Binding-site contacts:
Ligand atom O6 contacts residue ASN89 of chain 1.B at 3.1 Å (h-bond).
Ligand atom C3 contacts residue TRP239 of chain 1.B at 3.8 Å (hydrophobic).
Ligand atom C3 contacts residue ARG96 of chain 1.B at 3.8 Å.
Ligand atom C6 contacts residue TYR195 of chain 1.B at 3.8 Å (hydrophobic).
Ligand atom C6 contacts residue ASN89 of chain 1.B at 3.5 Å.
Ligand atom O3 contacts residue ARG96 of chain 1.B at 2.8 Å (salt-bridge).
Ligand atom O5 contacts residue TRP11 of chain 1.B at 3.2 Å (h-bond).
Ligand atom O3 contacts residue TRP239 of chain 1.B at 3.8 Å.
Ligand atom O2 contacts residue ARG96 of chain 1.B at 3.3 Å (salt-bridge).
Ligand atom C6 contacts residue TRP239 of chain 1.B at 3.9 Å (hydrophobic).
Ligand atom O6 contacts residue ARG96 of chain 1.B at 3.2 Å (salt-bridge).
Ligand atom O6 contacts residue TYR291 of chain 1.B at 3.2 Å (h-bond).
Ligand atom C5 contacts residue TYR195 of chain 1.B at 3.6 Å (hydrophobic).
Ligand atom C2 contacts residue TRP239 of chain 1.B at 3.9 Å (hydrophobic).
Ligand atom O6 contacts residue TRP11 of chain 1.B at 3.7 Å.
Ligand atom O4 contacts residue TRP273 of chain 1.B at 3.6 Å.
Ligand atom C2 contacts residue GLU143 of chain 1.B at 3.6 Å.
Ligand atom C3 contacts residue TRP11 of chain 1.B at 4.0 Å (hydrophobic).
Ligand atom C1 contacts residue TRP273 of chain 1.B at 3.9 Å (hydrophobic).
Ligand atom O1 contacts residue GLU143 of chain 1.B at 2.6 Å (salt-bridge).
Ligand atom C1 contacts residue GLU143 of chain 1.B at 3.7 Å.
Ligand atom O1 contacts residue ALA223 of chain 1.B at 3.9 Å.
Ligand atom C4 contacts residue TRP239 of chain 1.B at 3.7 Å (hydrophobic).
Ligand atom C3 contacts residue TRP273 of chain 1.B at 3.7 Å (hydrophobic).
Ligand atom C6 contacts residue TRP273 of chain 1.B at 3.9 Å (hydrophobic).
Ligand atom O1 contacts residue SER193 of chain 1.B at 3.8 Å.
Ligand atom C1 contacts residue TYR195 of chain 1.B at 3.5 Å (hydrophobic).
Ligand atom O2 contacts residue GLU143 of chain 1.B at 2.6 Å (salt-bridge).
Ligand atom C5 contacts residue TRP273 of chain 1.B at 3.4 Å (hydrophobic).
Ligand atom C6 contacts residue TRP11 of chain 1.B at 3.9 Å (hydrophobic).
Ligand atom C2 contacts residue ARG96 of chain 1.B at 3.7 Å.
Ligand atom O5 contacts residue TYR195 of chain 1.B at 2.8 Å (h-bond).
Ligand atom C6 contacts residue TYR291 of chain 1.B at 3.3 Å (hydrophobic).
Ligand atom C1 contacts residue TRP239 of chain 1.B at 3.4 Å (hydrophobic).
Ligand atom O1 contacts residue TYR195 of chain 1.B at 3.4 Å (h-bond).
Ligand atom O6 contacts residue TRP239 of chain 1.B at 3.3 Å.
Ligand atom O4 contacts residue TRP239 of chain 1.B at 3.9 Å.
Ligand atom O3 contacts residue TRP11 of chain 1.B at 3.7 Å.
Ligand atom O2 contacts residue TRP11 of chain 1.B at 3.3 Å (h-bond).
Ligand atom O6 contacts residue ASN237 of chain 1.B at 2.9 Å (h-bond).

The small molecule below binds the protein below.
Small molecule (SMILES): OC[C@H]1O[C@@H](O[C@H]2[C@H](O)[C@H](O)[C@H](O)O[C@@H]2CO)[C@@H](O)[C@@H](O)[C@@H]1O

Sequence of chain 1.B:
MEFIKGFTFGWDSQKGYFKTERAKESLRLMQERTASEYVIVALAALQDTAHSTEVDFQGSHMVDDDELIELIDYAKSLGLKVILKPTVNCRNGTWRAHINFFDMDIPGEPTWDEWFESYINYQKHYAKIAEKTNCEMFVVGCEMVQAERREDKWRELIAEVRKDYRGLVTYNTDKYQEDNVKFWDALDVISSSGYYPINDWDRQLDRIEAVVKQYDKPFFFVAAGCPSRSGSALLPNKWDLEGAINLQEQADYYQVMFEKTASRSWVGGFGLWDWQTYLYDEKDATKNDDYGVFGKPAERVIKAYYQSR